This protein binds this small molecule.
Small molecule (SMILES): CC(=O)N[C@@H]1[C@@H](O)[C@H](O)[C@@H](CO)O[C@H]1O

Binding-site contacts:
Ligand atom C1 contacts residue ASN1158 of chain 1.A at 1.4 Å.
Ligand atom C4 contacts residue ASN1158 of chain 1.A at 4.1 Å.
Ligand atom C6 contacts residue ASN1158 of chain 1.A at 4.5 Å.
Ligand atom C5 contacts residue ASN1158 of chain 1.A at 3.5 Å.
Ligand atom C7 contacts residue ASN1158 of chain 1.A at 3.6 Å.
Ligand atom O7 contacts residue ASN1158 of chain 1.A at 3.3 Å (h-bond).
Ligand atom O5 contacts residue ASN1158 of chain 1.A at 2.0 Å (h-bond).
Ligand atom N2 contacts residue ASN1158 of chain 1.A at 3.3 Å (h-bond).
Ligand atom C3 contacts residue ASN1158 of chain 1.A at 3.9 Å.
Ligand atom C2 contacts residue ASN1158 of chain 1.A at 2.6 Å.

Sequence of chain 1.A:
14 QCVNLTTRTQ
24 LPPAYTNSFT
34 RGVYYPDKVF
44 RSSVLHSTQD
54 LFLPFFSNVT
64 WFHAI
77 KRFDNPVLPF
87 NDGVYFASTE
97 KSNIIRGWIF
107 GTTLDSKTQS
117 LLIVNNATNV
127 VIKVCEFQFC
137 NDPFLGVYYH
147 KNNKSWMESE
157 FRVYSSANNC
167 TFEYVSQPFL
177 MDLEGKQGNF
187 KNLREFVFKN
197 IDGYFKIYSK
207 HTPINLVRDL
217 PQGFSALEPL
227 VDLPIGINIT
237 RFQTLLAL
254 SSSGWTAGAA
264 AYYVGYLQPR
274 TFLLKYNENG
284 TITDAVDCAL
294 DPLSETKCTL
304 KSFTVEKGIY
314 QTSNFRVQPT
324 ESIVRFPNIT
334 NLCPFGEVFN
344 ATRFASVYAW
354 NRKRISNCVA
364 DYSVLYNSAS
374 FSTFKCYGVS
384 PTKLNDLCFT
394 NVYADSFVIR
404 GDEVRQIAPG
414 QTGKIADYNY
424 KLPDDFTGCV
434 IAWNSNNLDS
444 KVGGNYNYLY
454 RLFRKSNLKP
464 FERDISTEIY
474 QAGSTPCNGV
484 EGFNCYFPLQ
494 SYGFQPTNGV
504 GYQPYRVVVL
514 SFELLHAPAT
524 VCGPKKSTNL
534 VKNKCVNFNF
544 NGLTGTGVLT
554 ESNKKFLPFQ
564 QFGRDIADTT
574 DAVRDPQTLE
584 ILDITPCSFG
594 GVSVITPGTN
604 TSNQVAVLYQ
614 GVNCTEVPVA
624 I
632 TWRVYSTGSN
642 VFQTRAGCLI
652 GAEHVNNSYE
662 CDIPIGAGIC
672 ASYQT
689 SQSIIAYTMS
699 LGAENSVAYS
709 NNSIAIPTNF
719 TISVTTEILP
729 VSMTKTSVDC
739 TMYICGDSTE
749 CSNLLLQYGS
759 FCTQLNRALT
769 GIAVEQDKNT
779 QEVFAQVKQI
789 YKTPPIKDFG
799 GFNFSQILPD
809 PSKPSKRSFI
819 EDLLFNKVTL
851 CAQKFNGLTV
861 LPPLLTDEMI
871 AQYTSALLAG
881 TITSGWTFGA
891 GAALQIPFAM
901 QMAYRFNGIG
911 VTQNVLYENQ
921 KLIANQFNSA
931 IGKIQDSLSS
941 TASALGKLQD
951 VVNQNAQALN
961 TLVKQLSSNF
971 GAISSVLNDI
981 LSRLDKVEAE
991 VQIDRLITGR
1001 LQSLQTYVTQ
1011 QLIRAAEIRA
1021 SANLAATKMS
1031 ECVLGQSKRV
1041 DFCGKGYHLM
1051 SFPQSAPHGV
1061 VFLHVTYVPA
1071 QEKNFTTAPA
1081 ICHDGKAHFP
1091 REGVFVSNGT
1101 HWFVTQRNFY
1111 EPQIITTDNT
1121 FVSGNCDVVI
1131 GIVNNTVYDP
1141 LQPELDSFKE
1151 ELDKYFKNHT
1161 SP